Binding-site contacts:
Ligand atom C7 contacts residue ASN252 of chain 1.A at 4.0 Å.
Ligand atom C1 contacts residue ASN252 of chain 1.A at 1.4 Å.
Ligand atom C8 contacts residue ARG527 of chain 1.B at 3.4 Å.
Ligand atom C5 contacts residue ASN252 of chain 1.A at 3.7 Å.
Ligand atom C7 contacts residue ARG527 of chain 1.B at 3.6 Å.
Ligand atom O7 contacts residue ARG527 of chain 1.B at 3.2 Å (salt-bridge).
Ligand atom C2 contacts residue ASN252 of chain 1.A at 2.5 Å.
Ligand atom C3 contacts residue ASN252 of chain 1.A at 3.8 Å.
Ligand atom O5 contacts residue ASN252 of chain 1.A at 2.5 Å (h-bond).
Ligand atom C4 contacts residue ASN252 of chain 1.A at 4.3 Å.
Ligand atom N2 contacts residue ASN252 of chain 1.A at 2.8 Å (h-bond).

Sequence of chain 1.A:
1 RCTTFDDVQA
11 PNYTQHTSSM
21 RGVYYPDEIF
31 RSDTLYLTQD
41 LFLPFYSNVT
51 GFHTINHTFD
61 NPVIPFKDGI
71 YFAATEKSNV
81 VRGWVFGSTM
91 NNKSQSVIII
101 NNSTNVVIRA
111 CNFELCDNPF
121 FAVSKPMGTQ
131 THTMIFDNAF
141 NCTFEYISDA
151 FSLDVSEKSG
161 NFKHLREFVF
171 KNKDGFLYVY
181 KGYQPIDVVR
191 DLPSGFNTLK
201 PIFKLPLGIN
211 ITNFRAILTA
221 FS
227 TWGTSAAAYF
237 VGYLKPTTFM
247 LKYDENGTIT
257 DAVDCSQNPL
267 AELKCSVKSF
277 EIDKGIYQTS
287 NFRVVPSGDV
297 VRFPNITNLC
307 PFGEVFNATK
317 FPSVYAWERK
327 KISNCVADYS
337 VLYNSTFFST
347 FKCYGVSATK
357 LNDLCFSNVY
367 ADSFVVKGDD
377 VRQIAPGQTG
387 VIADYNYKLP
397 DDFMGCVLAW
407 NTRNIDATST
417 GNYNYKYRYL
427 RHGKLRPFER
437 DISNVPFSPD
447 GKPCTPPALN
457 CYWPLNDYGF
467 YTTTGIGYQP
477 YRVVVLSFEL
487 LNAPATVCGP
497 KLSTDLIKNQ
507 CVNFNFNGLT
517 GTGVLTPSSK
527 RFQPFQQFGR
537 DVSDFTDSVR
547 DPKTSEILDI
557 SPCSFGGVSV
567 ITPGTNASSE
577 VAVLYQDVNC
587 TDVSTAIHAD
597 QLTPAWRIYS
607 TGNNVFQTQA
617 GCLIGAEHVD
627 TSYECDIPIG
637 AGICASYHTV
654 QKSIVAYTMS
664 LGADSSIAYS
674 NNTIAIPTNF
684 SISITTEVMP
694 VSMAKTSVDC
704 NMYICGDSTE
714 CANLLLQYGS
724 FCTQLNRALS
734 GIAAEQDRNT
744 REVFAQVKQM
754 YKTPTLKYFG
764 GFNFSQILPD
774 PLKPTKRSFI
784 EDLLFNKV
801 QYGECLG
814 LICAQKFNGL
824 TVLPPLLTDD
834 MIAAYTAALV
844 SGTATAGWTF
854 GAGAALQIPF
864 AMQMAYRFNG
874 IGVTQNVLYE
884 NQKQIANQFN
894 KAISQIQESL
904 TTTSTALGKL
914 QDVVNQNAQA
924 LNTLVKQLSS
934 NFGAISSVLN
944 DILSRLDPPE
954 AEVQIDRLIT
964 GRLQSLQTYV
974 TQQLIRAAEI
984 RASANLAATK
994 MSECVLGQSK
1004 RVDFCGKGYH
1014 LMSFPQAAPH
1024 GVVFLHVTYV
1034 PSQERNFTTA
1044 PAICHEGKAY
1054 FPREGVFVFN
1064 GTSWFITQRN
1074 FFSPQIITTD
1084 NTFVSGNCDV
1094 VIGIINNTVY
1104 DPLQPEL

Sequence of chain 1.B:
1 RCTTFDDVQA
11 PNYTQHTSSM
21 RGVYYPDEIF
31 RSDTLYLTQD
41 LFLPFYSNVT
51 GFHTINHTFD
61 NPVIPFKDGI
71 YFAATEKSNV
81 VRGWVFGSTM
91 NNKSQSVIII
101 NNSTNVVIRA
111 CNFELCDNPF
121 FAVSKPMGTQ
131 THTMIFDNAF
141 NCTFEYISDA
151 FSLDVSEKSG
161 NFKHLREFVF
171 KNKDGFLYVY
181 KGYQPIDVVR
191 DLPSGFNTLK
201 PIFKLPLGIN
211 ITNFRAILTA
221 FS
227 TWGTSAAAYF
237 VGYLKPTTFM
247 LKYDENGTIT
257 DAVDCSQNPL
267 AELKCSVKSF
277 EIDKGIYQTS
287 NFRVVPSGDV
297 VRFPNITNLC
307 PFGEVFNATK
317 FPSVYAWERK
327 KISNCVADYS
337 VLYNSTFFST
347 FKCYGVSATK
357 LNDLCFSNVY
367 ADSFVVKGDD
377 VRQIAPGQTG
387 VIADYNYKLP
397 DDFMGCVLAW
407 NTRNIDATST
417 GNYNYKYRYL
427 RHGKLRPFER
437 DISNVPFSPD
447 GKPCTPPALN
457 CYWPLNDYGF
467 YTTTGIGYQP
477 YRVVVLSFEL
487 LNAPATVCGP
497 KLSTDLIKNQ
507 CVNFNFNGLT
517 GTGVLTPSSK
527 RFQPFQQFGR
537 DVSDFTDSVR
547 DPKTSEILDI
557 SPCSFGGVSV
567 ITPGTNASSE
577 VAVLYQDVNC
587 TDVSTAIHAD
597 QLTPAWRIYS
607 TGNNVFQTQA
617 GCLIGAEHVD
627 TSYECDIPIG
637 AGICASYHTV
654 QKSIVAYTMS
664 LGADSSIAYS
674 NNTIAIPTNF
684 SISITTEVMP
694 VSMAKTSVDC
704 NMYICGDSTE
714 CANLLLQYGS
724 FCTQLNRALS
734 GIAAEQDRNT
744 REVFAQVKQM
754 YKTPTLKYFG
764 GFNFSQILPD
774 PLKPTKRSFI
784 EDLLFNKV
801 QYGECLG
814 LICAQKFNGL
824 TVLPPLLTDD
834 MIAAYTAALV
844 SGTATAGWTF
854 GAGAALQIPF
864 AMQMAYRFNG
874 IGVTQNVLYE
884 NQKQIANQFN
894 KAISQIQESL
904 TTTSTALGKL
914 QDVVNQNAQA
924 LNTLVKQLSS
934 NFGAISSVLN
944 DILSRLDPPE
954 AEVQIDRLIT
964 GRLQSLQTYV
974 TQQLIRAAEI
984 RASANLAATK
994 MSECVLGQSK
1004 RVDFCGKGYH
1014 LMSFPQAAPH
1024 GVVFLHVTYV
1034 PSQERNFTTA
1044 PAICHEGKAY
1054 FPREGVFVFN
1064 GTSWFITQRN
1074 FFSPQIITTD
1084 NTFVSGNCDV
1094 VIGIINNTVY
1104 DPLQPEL

A protein and the small-molecule ligand that binds it are described below.
Small molecule (SMILES): CC(=O)N[C@H]1[C@H](O[C@H]2[C@H](O)[C@@H](NC(C)=O)CO[C@@H]2CO)O[C@H](CO)[C@@H](O)[C@@H]1O